This small molecule binds to this protein.
Small molecule (SMILES): N[C@@H](Cc1ccccc1)C(=O)O

Sequence of chain 1.K:
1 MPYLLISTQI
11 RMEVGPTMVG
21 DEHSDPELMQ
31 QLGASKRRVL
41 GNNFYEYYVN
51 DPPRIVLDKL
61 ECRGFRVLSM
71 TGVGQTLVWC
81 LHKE

Binding-site contacts:
Ligand atom CE1 contacts residue GLN75 of chain 1.O at 3.1 Å.
Ligand atom O contacts residue GLN75 of chain 1.O at 3.4 Å (h-bond).
Ligand atom CE1 contacts residue GLN9 of chain 1.O at 3.6 Å.
Ligand atom C contacts residue GLY74 of chain 1.K at 4.0 Å.
Ligand atom N contacts residue GLU216 of chain 1.E at 3.1 Å (salt-bridge).
Ligand atom CB contacts residue THR76 of chain 1.K at 3.6 Å.
Ligand atom CZ contacts residue ARG11 of chain 1.O at 3.7 Å.
Ligand atom C contacts residue VAL73 of chain 1.K at 4.0 Å (hydrophobic).
Ligand atom CE2 contacts residue MET12 of chain 1.O at 3.8 Å (hydrophobic).
Ligand atom CB contacts residue GLN75 of chain 1.O at 3.9 Å.
Ligand atom CZ contacts residue ILE10 of chain 1.O at 3.6 Å (hydrophobic).
Ligand atom CZ contacts residue GLN9 of chain 1.O at 4.0 Å.
Ligand atom OXT contacts residue VAL73 of chain 1.K at 3.5 Å (h-bond).
Ligand atom OXT contacts residue GLY74 of chain 1.K at 3.7 Å.
Ligand atom CD2 contacts residue VAL73 of chain 1.K at 3.6 Å (hydrophobic).
Ligand atom CD1 contacts residue VAL73 of chain 1.K at 3.6 Å (hydrophobic).
Ligand atom CE2 contacts residue ILE10 of chain 1.O at 3.7 Å (hydrophobic).
Ligand atom C contacts residue GLN75 of chain 1.K at 3.8 Å.
Ligand atom CD1 contacts residue ILE10 of chain 1.O at 3.3 Å (hydrophobic).
Ligand atom N contacts residue GLN75 of chain 1.O at 2.5 Å (h-bond).
Ligand atom CZ contacts residue LEU77 of chain 1.O at 3.9 Å (hydrophobic).
Ligand atom CE1 contacts residue ILE10 of chain 1.O at 3.0 Å (hydrophobic).
Ligand atom CA contacts residue ILE10 of chain 1.O at 3.5 Å (hydrophobic).
Ligand atom CG contacts residue ILE10 of chain 1.O at 3.3 Å (hydrophobic).
Ligand atom CA contacts residue THR76 of chain 1.K at 3.5 Å.
Ligand atom O contacts residue GLU216 of chain 1.E at 3.8 Å.
Ligand atom O contacts residue PRO218 of chain 1.E at 3.5 Å.
Ligand atom CD1 contacts residue GLN75 of chain 1.O at 3.5 Å.
Ligand atom CD2 contacts residue ILE10 of chain 1.O at 3.5 Å (hydrophobic).
Ligand atom CE1 contacts residue ARG11 of chain 1.O at 3.9 Å.
Ligand atom CA contacts residue GLN75 of chain 1.O at 3.6 Å.
Ligand atom CE2 contacts residue ARG11 of chain 1.O at 4.0 Å.
Ligand atom OXT contacts residue THR76 of chain 1.K at 2.7 Å (h-bond).
Ligand atom CB contacts residue VAL73 of chain 1.K at 3.1 Å (hydrophobic).
Ligand atom C contacts residue GLN75 of chain 1.O at 4.0 Å.
Ligand atom N contacts residue ILE10 of chain 1.O at 2.9 Å (h-bond).
Ligand atom CB contacts residue ILE10 of chain 1.O at 4.0 Å (hydrophobic).
Ligand atom C contacts residue THR76 of chain 1.K at 3.5 Å.
Ligand atom CG contacts residue VAL73 of chain 1.K at 3.6 Å (hydrophobic).
Ligand atom OXT contacts residue GLN75 of chain 1.K at 2.8 Å (h-bond).

Sequence of chain 1.O:
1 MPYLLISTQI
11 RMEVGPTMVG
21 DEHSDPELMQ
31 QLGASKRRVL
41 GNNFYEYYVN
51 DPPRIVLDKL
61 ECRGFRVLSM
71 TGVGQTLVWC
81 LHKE

Sequence of chain 1.E:
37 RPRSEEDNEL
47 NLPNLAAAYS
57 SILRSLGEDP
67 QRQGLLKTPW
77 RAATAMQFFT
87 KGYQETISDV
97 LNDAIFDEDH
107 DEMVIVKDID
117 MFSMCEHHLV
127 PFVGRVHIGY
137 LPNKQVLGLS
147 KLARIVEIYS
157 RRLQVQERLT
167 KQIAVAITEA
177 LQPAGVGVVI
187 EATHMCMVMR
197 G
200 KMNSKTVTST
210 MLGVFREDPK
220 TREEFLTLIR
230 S